Sequence of chain 1.A:
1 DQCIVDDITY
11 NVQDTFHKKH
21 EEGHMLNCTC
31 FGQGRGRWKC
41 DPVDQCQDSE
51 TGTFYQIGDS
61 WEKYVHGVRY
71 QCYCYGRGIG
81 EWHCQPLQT

Binding-site contacts:
Ligand atom N2 contacts residue ASN27 of chain 1.A at 2.9 Å (h-bond).
Ligand atom O7 contacts residue CYS28 of chain 1.A at 3.4 Å.
Ligand atom O3 contacts residue ASP41 of chain 1.A at 4.2 Å.
Ligand atom C5 contacts residue ASN27 of chain 1.A at 3.6 Å.
Ligand atom C7 contacts residue ASN27 of chain 1.A at 3.4 Å.
Ligand atom C8 contacts residue THR29 of chain 1.A at 4.1 Å.
Ligand atom C7 contacts residue LYS39 of chain 1.A at 4.3 Å.
Ligand atom C3 contacts residue ASN27 of chain 1.A at 3.7 Å.
Ligand atom C2 contacts residue ASN27 of chain 1.A at 2.3 Å.
Ligand atom C8 contacts residue ASN27 of chain 1.A at 3.7 Å.
Ligand atom C7 contacts residue CYS28 of chain 1.A at 4.2 Å (hydrophobic).
Ligand atom C8 contacts residue CYS28 of chain 1.A at 4.3 Å (hydrophobic).
Ligand atom C1 contacts residue ASN27 of chain 1.A at 1.4 Å.
Ligand atom N2 contacts residue ASP41 of chain 1.A at 2.8 Å (salt-bridge).
Ligand atom C8 contacts residue LYS39 of chain 1.A at 3.4 Å.
Ligand atom C7 contacts residue THR29 of chain 1.A at 3.6 Å.
Ligand atom C1 contacts residue ASP41 of chain 1.A at 4.1 Å.
Ligand atom C8 contacts residue CYS40 of chain 1.A at 4.2 Å (hydrophobic).
Ligand atom C7 contacts residue ASP41 of chain 1.A at 3.7 Å.
Ligand atom O7 contacts residue THR29 of chain 1.A at 2.5 Å (h-bond).
Ligand atom O5 contacts residue ASN27 of chain 1.A at 2.4 Å (h-bond).
Ligand atom C8 contacts residue ASP41 of chain 1.A at 3.6 Å.
Ligand atom C2 contacts residue ASP41 of chain 1.A at 3.7 Å.
Ligand atom C3 contacts residue ASP41 of chain 1.A at 3.7 Å.
Ligand atom O7 contacts residue ASN27 of chain 1.A at 3.4 Å (h-bond).
Ligand atom C4 contacts residue ASN27 of chain 1.A at 4.1 Å.

The protein below binds the small molecule below.
Small molecule (SMILES): CC(=O)N[C@@H]1[C@@H](O)[C@H](O)[C@@H](CO)O[C@H]1O